Binding-site contacts:
Ligand atom O3' contacts residue ALA225 of chain 2.A at 3.3 Å.
Ligand atom C2 contacts residue ARG305 of chain 2.A at 3.5 Å.
Ligand atom O6 contacts residue LEU220 of chain 2.A at 3.6 Å.
Ligand atom C5' contacts residue ARG227 of chain 2.A at 3.5 Å.
Ligand atom C61 contacts residue THR135 of chain 2.A at 3.6 Å.
Ligand atom C3' contacts residue ARG227 of chain 2.A at 3.4 Å.
Ligand atom O4' contacts residue VAL261 of chain 2.A at 3.4 Å.
Ligand atom O41 contacts residue NAP1 of chain 2.I at 3.6 Å.
Ligand atom O2B contacts residue ARG227 of chain 2.A at 2.7 Å (salt-bridge).
Ligand atom C8 contacts residue ASN222 of chain 2.A at 3.5 Å.
Ligand atom O3B contacts residue ARG305 of chain 2.A at 2.9 Å (salt-bridge).
Ligand atom O3' contacts residue GLU308 of chain 2.A at 3.1 Å (salt-bridge).
Ligand atom N2 contacts residue ASN197 of chain 2.A at 3.0 Å (h-bond).
Ligand atom O21 contacts residue ARG194 of chain 2.A at 3.0 Å (salt-bridge).
Ligand atom C41 contacts residue TYR159 of chain 2.A at 3.6 Å (hydrophobic).
Ligand atom O2' contacts residue ARG305 of chain 2.A at 3.4 Å (salt-bridge).
Ligand atom O6A contacts residue ASN188 of chain 2.A at 3.2 Å.
Ligand atom N2 contacts residue VAL199 of chain 2.A at 3.6 Å.
Ligand atom O31 contacts residue TYR159 of chain 2.A at 3.1 Å (h-bond).
Ligand atom O1A contacts residue VAL199 of chain 2.A at 3.0 Å (h-bond).
Ligand atom O3B contacts residue VAL94 of chain 2.A at 3.6 Å.
Ligand atom N3 contacts residue ARG305 of chain 2.A at 3.3 Å (salt-bridge).
Ligand atom C41 contacts residue NAP1 of chain 2.I at 3.6 Å.
Ligand atom C4' contacts residue ARG227 of chain 2.A at 3.6 Å.
Ligand atom O41 contacts residue THR135 of chain 2.A at 2.6 Å (h-bond).
Ligand atom N3 contacts residue VAL199 of chain 2.A at 3.6 Å.
Ligand atom O41 contacts residue TYR159 of chain 2.A at 2.5 Å (h-bond).
Ligand atom C31 contacts residue SER92 of chain 2.A at 3.4 Å.
Ligand atom O2B contacts residue ASN188 of chain 2.A at 2.9 Å (h-bond).
Ligand atom O2' contacts residue GLU308 of chain 2.A at 2.7 Å (salt-bridge).
Ligand atom C2' contacts residue ARG305 of chain 2.A at 3.5 Å.
Ligand atom O6 contacts residue LYS202 of chain 2.A at 2.8 Å (salt-bridge).
Ligand atom O2A contacts residue ARG305 of chain 2.A at 3.0 Å (salt-bridge).
Ligand atom O31 contacts residue SER92 of chain 2.A at 2.6 Å (h-bond).
Ligand atom N7 contacts residue GLY221 of chain 2.A at 2.8 Å (h-bond).
Ligand atom O1A contacts residue PHE198 of chain 2.A at 3.6 Å.
Ligand atom N2 contacts residue ARG305 of chain 2.A at 3.3 Å (salt-bridge).
Ligand atom O3' contacts residue ARG227 of chain 2.A at 3.3 Å (salt-bridge).
Ligand atom O51 contacts residue ASN188 of chain 2.A at 3.1 Å (h-bond).
Ligand atom O31 contacts residue NAP1 of chain 2.I at 3.6 Å.

Sequence of chain 2.A:
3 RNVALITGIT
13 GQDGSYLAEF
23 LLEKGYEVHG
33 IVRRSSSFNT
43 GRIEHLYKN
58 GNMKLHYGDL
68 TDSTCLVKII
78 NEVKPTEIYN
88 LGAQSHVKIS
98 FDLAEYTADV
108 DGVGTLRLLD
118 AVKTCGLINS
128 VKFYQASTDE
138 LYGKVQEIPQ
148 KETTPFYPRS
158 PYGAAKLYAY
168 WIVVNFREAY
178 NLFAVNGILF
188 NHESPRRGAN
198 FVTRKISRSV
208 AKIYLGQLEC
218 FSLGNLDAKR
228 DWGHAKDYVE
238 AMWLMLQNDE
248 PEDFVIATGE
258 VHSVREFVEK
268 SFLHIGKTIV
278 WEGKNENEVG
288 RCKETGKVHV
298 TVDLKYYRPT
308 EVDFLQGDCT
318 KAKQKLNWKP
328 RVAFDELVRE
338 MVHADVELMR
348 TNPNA

This small molecule binds to this protein.
Small molecule (SMILES): Nc1nc2c(ncn2[C@@H]2O[C@H](CO[P](=O)(O)O[P](=O)(O)O[C@H]3O[C@H](CO)[C@@H](O)[C@H](O)[C@@H]3O)[C@@H](O)[C@H]2O)c(=O)[nH]1